This protein binds this small molecule.
Small molecule (SMILES): Cc1nc(N)sc1-c1ccnc(Nc2cccc([N+](=O)[O-])c2)n1

Binding-site contacts:
Ligand atom N7B contacts residue ASP109 of chain 1.B at 2.8 Å (salt-bridge).
Ligand atom S4A contacts residue PHE157 of chain 1.B at 3.9 Å.
Ligand atom C1A contacts residue LYS55 of chain 1.B at 3.7 Å.
Ligand atom C6A contacts residue PHE157 of chain 1.B at 3.9 Å (hydrophobic).
Ligand atom O9B contacts residue ASP109 of chain 1.B at 2.6 Å (salt-bridge).
Ligand atom C6A contacts residue MET102 of chain 1.B at 3.6 Å (hydrophobic).
Ligand atom C5 contacts residue VAL53 of chain 1.B at 3.7 Å (hydrophobic).
Ligand atom C6 contacts residue VAL53 of chain 1.B at 3.7 Å (hydrophobic).
Ligand atom O8B contacts residue ASP109 of chain 1.B at 3.1 Å (salt-bridge).
Ligand atom C5A contacts residue PHE157 of chain 1.B at 3.4 Å (hydrophobic).
Ligand atom N3 contacts residue PHE157 of chain 1.B at 3.3 Å.
Ligand atom C1A contacts residue PHE157 of chain 1.B at 3.5 Å (hydrophobic).
Ligand atom C6A contacts residue LYS55 of chain 1.B at 3.6 Å.
Ligand atom N1 contacts residue CYS105 of chain 1.B at 3.0 Å (h-bond).
Ligand atom C6 contacts residue CYS105 of chain 1.B at 3.7 Å (hydrophobic).
Ligand atom C1B contacts residue CYS105 of chain 1.B at 3.7 Å (hydrophobic).
Ligand atom N1 contacts residue VAL53 of chain 1.B at 3.9 Å.
Ligand atom C4 contacts residue PHE157 of chain 1.B at 3.5 Å (hydrophobic).
Ligand atom C6 contacts residue ASP103 of chain 1.B at 3.4 Å.
Ligand atom C6B contacts residue TYR104 of chain 1.B at 3.4 Å (hydrophobic).
Ligand atom C3A contacts residue ALA40 of chain 1.B at 3.3 Å (hydrophobic).
Ligand atom N2A contacts residue LYS55 of chain 1.B at 3.0 Å.
Ligand atom C4 contacts residue VAL53 of chain 1.B at 3.9 Å (hydrophobic).
Ligand atom C3B contacts residue ASP109 of chain 1.B at 3.5 Å.
Ligand atom O8B contacts residue PHE157 of chain 1.B at 3.9 Å.
Ligand atom C3A contacts residue LYS55 of chain 1.B at 3.9 Å.
Ligand atom N7A contacts residue ALA40 of chain 1.B at 3.2 Å.
Ligand atom C6B contacts residue CYS105 of chain 1.B at 3.5 Å (hydrophobic).
Ligand atom C2B contacts residue PHE157 of chain 1.B at 3.8 Å (hydrophobic).
Ligand atom N2A contacts residue ALA40 of chain 1.B at 3.6 Å.
Ligand atom C1B contacts residue GLY108 of chain 1.B at 3.8 Å.
Ligand atom C1B contacts residue TYR104 of chain 1.B at 3.8 Å (hydrophobic).
Ligand atom N7 contacts residue CYS105 of chain 1.B at 3.0 Å (h-bond).
Ligand atom C5B contacts residue GLY108 of chain 1.B at 3.6 Å.
Ligand atom C6B contacts residue GLY108 of chain 1.B at 3.5 Å.
Ligand atom O8B contacts residue ILE32 of chain 1.B at 3.9 Å.
Ligand atom C5B contacts residue TYR104 of chain 1.B at 3.9 Å (hydrophobic).
Ligand atom C2 contacts residue PHE157 of chain 1.B at 3.6 Å (hydrophobic).
Ligand atom N7 contacts residue TYR104 of chain 1.B at 3.5 Å.
Ligand atom N7A contacts residue GLY33 of chain 1.B at 3.8 Å.

Sequence of chain 1.B:
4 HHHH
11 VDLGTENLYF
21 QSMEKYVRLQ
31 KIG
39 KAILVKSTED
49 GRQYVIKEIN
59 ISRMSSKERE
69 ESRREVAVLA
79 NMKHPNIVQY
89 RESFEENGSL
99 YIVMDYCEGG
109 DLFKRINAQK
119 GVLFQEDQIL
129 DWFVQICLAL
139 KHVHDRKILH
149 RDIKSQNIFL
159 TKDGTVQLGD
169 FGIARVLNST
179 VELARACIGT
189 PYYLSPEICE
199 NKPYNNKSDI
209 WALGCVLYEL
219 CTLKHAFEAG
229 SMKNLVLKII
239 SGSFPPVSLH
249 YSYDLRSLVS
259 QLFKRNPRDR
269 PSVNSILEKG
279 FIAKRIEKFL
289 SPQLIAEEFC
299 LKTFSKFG